Binding-site contacts:
Ligand atom C1 contacts residue SER256 of chain 1.B at 4.0 Å.
Ligand atom C8 contacts residue SER412 of chain 1.B at 4.5 Å.
Ligand atom C8 contacts residue NAG1 of chain 1.M at 3.8 Å.
Ligand atom C7 contacts residue NAG1 of chain 1.M at 4.0 Å.
Ligand atom O7 contacts residue NAG1 of chain 1.M at 3.5 Å (h-bond).
Ligand atom C3 contacts residue ASN413 of chain 1.B at 3.8 Å.
Ligand atom O5 contacts residue SER256 of chain 1.B at 4.3 Å.
Ligand atom O5 contacts residue ASN413 of chain 1.B at 2.3 Å (h-bond).
Ligand atom C4 contacts residue ASN413 of chain 1.B at 4.2 Å.
Ligand atom C5 contacts residue ASN413 of chain 1.B at 3.6 Å.
Ligand atom C7 contacts residue SER411 of chain 1.B at 4.4 Å.
Ligand atom O7 contacts residue ASN413 of chain 1.B at 3.3 Å (h-bond).
Ligand atom C7 contacts residue ASN413 of chain 1.B at 3.5 Å.
Ligand atom C8 contacts residue SER411 of chain 1.B at 3.4 Å.
Ligand atom C8 contacts residue NAG2 of chain 1.M at 4.2 Å.
Ligand atom C2 contacts residue ASN413 of chain 1.B at 2.5 Å.
Ligand atom C1 contacts residue ASN413 of chain 1.B at 1.4 Å.
Ligand atom N2 contacts residue ASN413 of chain 1.B at 3.0 Å (h-bond).
Ligand atom O7 contacts residue ASN227 of chain 1.B at 3.6 Å.

Sequence of chain 1.B:
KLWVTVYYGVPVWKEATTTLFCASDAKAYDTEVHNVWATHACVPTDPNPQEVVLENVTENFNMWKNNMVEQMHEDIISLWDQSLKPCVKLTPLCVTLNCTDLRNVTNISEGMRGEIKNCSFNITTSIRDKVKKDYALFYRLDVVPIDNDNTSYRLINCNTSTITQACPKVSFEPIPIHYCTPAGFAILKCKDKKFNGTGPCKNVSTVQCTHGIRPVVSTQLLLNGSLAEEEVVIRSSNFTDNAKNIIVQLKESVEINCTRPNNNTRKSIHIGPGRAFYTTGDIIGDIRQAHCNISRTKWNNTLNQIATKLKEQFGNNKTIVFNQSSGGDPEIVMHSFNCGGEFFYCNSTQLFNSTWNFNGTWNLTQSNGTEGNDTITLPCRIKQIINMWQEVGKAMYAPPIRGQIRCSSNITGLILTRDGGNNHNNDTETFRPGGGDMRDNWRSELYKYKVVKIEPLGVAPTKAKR

The protein below binds the small molecule below.
Small molecule (SMILES): CC(=O)N[C@H]1[C@H](O[C@H]2[C@H](O)[C@@H](NC(C)=O)CO[C@@H]2CO)O[C@H](CO)[C@@H](O)[C@@H]1O